Binding-site contacts:
Ligand atom C06 contacts residue TYR38 of chain 1.C at 3.2 Å (hydrophobic).
Ligand atom C01 contacts residue VAL81 of chain 2.B at 4.0 Å (hydrophobic).
Ligand atom C02 contacts residue GLN80 of chain 2.B at 3.9 Å.
Ligand atom O10 contacts residue GLN80 of chain 2.B at 3.5 Å.
Ligand atom O03 contacts residue ASN120 of chain 2.B at 4.3 Å.
Ligand atom C06 contacts residue TRP79 of chain 2.B at 3.1 Å (hydrophobic).
Ligand atom O10 contacts residue TRP79 of chain 2.B at 3.8 Å.
Ligand atom C07 contacts residue GLU158 of chain 2.B at 3.6 Å.
Ligand atom O11 contacts residue GLN80 of chain 2.B at 4.1 Å.
Ligand atom O03 contacts residue VAL81 of chain 2.B at 3.1 Å (h-bond).
Ligand atom N04 contacts residue GLN80 of chain 2.B at 3.8 Å.
Ligand atom O11 contacts residue ASP33 of chain 2.B at 3.1 Å (salt-bridge).
Ligand atom O10 contacts residue TYR38 of chain 1.C at 3.8 Å.
Ligand atom N08 contacts residue THR115 of chain 2.B at 4.0 Å.
Ligand atom C07 contacts residue TRP79 of chain 2.B at 4.2 Å (hydrophobic).
Ligand atom C06 contacts residue GLU158 of chain 2.B at 4.1 Å.
Ligand atom C09 contacts residue TRP79 of chain 2.B at 4.0 Å (hydrophobic).
Ligand atom N08 contacts residue GLU158 of chain 2.B at 2.9 Å (salt-bridge).
Ligand atom O10 contacts residue ASP33 of chain 2.B at 3.3 Å.
Ligand atom C07 contacts residue ASP33 of chain 2.B at 3.6 Å.
Ligand atom N08 contacts residue ASP33 of chain 2.B at 3.7 Å.
Ligand atom N04 contacts residue TRP79 of chain 2.B at 2.9 Å (h-bond).
Ligand atom C05 contacts residue THR115 of chain 2.B at 3.1 Å.
Ligand atom C02 contacts residue VAL81 of chain 2.B at 3.6 Å (hydrophobic).
Ligand atom C01 contacts residue SER123 of chain 2.B at 2.7 Å.
Ligand atom N04 contacts residue VAL81 of chain 2.B at 4.4 Å.
Ligand atom C06 contacts residue THR115 of chain 2.B at 3.5 Å.
Ligand atom O11 contacts residue SER31 of chain 2.B at 4.1 Å.
Ligand atom C02 contacts residue TRP79 of chain 2.B at 3.9 Å (hydrophobic).
Ligand atom C09 contacts residue ASP33 of chain 2.B at 3.1 Å.
Ligand atom O03 contacts residue GLN80 of chain 2.B at 3.6 Å.
Ligand atom C02 contacts residue ASN120 of chain 2.B at 3.9 Å.
Ligand atom C01 contacts residue ASN120 of chain 2.B at 3.2 Å.
Ligand atom C02 contacts residue SER123 of chain 2.B at 4.2 Å.
Ligand atom C05 contacts residue TRP79 of chain 2.B at 3.0 Å (hydrophobic).
Ligand atom C07 contacts residue TYR38 of chain 1.C at 3.7 Å (hydrophobic).
Ligand atom C05 contacts residue TYR38 of chain 1.C at 4.3 Å (hydrophobic).
Ligand atom C07 contacts residue THR115 of chain 2.B at 3.9 Å.
Ligand atom C09 contacts residue GLN80 of chain 2.B at 4.1 Å.
Ligand atom O03 contacts residue TRP79 of chain 2.B at 4.2 Å.

The protein below binds the small molecule below.
Small molecule (SMILES): CC(=O)NCC[C@H](N)C(=O)O

Sequence of chain 1.C:
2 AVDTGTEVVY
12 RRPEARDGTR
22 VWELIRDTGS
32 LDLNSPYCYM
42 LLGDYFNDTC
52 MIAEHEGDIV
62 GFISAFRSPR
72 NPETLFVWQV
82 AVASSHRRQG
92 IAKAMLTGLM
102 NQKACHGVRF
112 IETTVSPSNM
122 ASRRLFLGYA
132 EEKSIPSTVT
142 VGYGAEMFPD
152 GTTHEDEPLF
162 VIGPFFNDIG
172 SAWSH

Sequence of chain 2.B:
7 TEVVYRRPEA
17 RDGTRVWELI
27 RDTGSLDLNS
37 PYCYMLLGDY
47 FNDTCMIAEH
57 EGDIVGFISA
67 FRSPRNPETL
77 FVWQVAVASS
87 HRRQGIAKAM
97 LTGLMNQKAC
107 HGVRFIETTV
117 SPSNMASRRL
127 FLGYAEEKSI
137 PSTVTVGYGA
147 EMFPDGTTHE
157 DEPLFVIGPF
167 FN